Binding-site contacts:
Ligand atom OAH contacts residue ARG157 of chain 17.H at 3.1 Å (salt-bridge).
Ligand atom C6 contacts residue HIS155 of chain 17.H at 3.4 Å.
Ligand atom O6B contacts residue ARG157 of chain 17.H at 3.3 Å (salt-bridge).
Ligand atom O4 contacts residue HIS155 of chain 17.H at 3.5 Å (h-bond).
Ligand atom C3 contacts residue ALA158 of chain 17.H at 4.0 Å (hydrophobic).
Ligand atom O4 contacts residue SER93 of chain 17.H at 3.0 Å (h-bond).
Ligand atom OAF contacts residue ARG157 of chain 17.H at 2.8 Å (salt-bridge).
Ligand atom O5 contacts residue LYS156 of chain 17.H at 3.4 Å.
Ligand atom OBI contacts residue LYS156 of chain 17.H at 4.0 Å.
Ligand atom C3 contacts residue ARG157 of chain 17.H at 3.7 Å.
Ligand atom O5B contacts residue LYS156 of chain 17.H at 3.3 Å.
Ligand atom O6B contacts residue HIS155 of chain 17.H at 3.3 Å (h-bond).
Ligand atom O6B contacts residue LEU62 of chain 17.H at 4.0 Å.
Ligand atom O3 contacts residue ARG157 of chain 17.H at 3.3 Å (salt-bridge).
Ligand atom O5 contacts residue ARG157 of chain 17.H at 3.8 Å.
Ligand atom O5 contacts residue HIS155 of chain 17.H at 3.6 Å.
Ligand atom O6A contacts residue HIS155 of chain 17.H at 3.8 Å.
Ligand atom O6A contacts residue SER93 of chain 17.H at 3.2 Å.
Ligand atom C4 contacts residue LYS156 of chain 17.H at 4.0 Å.
Ligand atom SAG contacts residue THR4 of chain 17.H at 3.9 Å.
Ligand atom C5 contacts residue LEU62 of chain 17.H at 3.8 Å (hydrophobic).
Ligand atom OAH contacts residue THR4 of chain 17.H at 3.7 Å.
Ligand atom O3 contacts residue LYS156 of chain 17.H at 3.0 Å.
Ligand atom C6 contacts residue SER93 of chain 17.H at 4.0 Å.
Ligand atom O6A contacts residue LEU62 of chain 17.H at 3.4 Å.
Ligand atom OAF contacts residue ALA158 of chain 17.H at 3.3 Å.
Ligand atom OAF contacts residue THR4 of chain 17.H at 2.9 Å (h-bond).
Ligand atom O4 contacts residue LYS156 of chain 17.H at 3.5 Å.
Ligand atom C3 contacts residue LYS156 of chain 17.H at 4.0 Å.
Ligand atom OAH contacts residue ASP3 of chain 17.H at 4.0 Å.
Ligand atom C6 contacts residue HIS94 of chain 17.H at 3.9 Å.
Ligand atom O6B contacts residue HIS94 of chain 17.H at 4.0 Å.
Ligand atom C5 contacts residue HIS155 of chain 17.H at 4.0 Å.
Ligand atom O3 contacts residue ALA158 of chain 17.H at 3.0 Å (h-bond).
Ligand atom OAH contacts residue LEU2 of chain 17.H at 2.8 Å (h-bond).
Ligand atom O6A contacts residue HIS94 of chain 17.H at 3.2 Å (h-bond).
Ligand atom O6B contacts residue LYS156 of chain 17.H at 3.3 Å.
Ligand atom C6 contacts residue LEU62 of chain 17.H at 3.5 Å (hydrophobic).
Ligand atom C2 contacts residue ALA158 of chain 17.H at 3.7 Å (hydrophobic).
Ligand atom SAG contacts residue ARG157 of chain 17.H at 3.6 Å (salt-bridge).

Sequence of chain 17.H:
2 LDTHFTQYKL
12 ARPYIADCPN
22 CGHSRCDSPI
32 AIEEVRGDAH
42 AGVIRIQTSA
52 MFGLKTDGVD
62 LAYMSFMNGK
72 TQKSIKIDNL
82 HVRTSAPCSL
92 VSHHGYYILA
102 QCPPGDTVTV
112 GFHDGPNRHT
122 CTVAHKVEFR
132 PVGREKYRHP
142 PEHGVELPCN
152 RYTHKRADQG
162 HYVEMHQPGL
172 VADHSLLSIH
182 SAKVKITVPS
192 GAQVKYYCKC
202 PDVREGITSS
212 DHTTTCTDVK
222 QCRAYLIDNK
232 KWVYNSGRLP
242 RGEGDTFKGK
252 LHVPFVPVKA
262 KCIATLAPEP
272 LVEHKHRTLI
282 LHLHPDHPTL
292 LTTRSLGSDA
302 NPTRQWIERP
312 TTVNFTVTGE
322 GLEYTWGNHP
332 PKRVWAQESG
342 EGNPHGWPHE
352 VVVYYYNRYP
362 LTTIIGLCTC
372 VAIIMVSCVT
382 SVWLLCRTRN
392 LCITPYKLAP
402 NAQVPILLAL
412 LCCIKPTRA

The small molecule below binds the protein below.
Small molecule (SMILES): O=C(O)[C@@H]1O[C@H](O[C@H]2[C@@H](OS(=O)(=O)O)O[C@@H](O)[C@H](NS(=O)(=O)O)[C@H]2O)[C@@H](OS(=O)(=O)O)[C@H](O)[C@@H]1O